Sequence of chain 1.N:
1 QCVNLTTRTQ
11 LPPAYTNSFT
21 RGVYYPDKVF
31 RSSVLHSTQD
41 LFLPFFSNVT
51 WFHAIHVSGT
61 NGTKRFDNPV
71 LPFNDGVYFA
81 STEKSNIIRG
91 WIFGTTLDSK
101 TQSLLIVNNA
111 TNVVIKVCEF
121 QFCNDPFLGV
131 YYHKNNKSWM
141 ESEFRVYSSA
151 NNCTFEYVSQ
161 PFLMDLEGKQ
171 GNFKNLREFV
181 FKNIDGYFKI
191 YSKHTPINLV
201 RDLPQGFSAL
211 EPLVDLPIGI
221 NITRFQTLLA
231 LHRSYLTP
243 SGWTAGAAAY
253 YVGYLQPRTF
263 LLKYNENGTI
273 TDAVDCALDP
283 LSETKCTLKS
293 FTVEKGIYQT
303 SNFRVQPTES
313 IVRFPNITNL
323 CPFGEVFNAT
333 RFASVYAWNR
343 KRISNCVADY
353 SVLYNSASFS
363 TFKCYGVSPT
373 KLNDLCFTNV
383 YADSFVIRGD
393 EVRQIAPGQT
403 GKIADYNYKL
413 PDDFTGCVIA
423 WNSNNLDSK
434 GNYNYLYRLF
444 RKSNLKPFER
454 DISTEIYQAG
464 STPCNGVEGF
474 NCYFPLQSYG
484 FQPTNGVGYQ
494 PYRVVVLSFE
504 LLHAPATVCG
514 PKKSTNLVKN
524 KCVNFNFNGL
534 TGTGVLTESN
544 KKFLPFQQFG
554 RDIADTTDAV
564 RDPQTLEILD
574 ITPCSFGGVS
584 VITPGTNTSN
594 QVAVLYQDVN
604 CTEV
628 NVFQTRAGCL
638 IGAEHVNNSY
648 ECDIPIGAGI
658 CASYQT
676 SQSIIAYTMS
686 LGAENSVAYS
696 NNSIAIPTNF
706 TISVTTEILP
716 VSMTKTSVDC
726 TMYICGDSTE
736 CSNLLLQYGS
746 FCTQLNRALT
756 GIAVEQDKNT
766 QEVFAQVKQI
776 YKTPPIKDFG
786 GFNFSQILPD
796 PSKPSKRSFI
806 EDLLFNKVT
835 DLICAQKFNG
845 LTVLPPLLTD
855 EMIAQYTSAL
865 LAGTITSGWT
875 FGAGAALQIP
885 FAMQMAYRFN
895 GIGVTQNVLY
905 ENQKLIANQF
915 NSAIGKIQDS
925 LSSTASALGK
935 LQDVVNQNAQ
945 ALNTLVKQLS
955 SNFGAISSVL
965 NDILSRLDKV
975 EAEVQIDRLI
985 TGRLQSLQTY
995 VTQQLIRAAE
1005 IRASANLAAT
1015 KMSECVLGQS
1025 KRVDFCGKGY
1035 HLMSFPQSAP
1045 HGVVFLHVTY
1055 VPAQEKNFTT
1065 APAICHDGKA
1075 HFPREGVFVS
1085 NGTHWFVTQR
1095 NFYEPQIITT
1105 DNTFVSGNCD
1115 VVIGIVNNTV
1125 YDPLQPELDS

Binding-site contacts:
Ligand atom C2 contacts residue ASN1121 of chain 1.N at 2.5 Å.
Ligand atom C6 contacts residue ASN1121 of chain 1.N at 4.3 Å.
Ligand atom C7 contacts residue ASN1121 of chain 1.N at 3.7 Å.
Ligand atom C8 contacts residue ILE1119 of chain 1.N at 4.0 Å (hydrophobic).
Ligand atom C1 contacts residue ASN1121 of chain 1.N at 1.4 Å.
Ligand atom C3 contacts residue ASN1121 of chain 1.N at 3.8 Å.
Ligand atom O5 contacts residue ASN1121 of chain 1.N at 2.3 Å (h-bond).
Ligand atom O7 contacts residue ASN1121 of chain 1.N at 4.0 Å.
Ligand atom O6 contacts residue ASN1121 of chain 1.N at 3.8 Å.
Ligand atom C5 contacts residue ASN1121 of chain 1.N at 3.6 Å.
Ligand atom C4 contacts residue ASN1121 of chain 1.N at 4.2 Å.
Ligand atom N2 contacts residue ASN1121 of chain 1.N at 2.9 Å (h-bond).

The protein below binds the small molecule below.
Small molecule (SMILES): CC(=O)N[C@H]1[C@H](O[C@H]2[C@H](O)[C@@H](NC(C)=O)CO[C@@H]2CO)O[C@H](CO)[C@@H](O)[C@@H]1O